Sequence of chain 1.A:
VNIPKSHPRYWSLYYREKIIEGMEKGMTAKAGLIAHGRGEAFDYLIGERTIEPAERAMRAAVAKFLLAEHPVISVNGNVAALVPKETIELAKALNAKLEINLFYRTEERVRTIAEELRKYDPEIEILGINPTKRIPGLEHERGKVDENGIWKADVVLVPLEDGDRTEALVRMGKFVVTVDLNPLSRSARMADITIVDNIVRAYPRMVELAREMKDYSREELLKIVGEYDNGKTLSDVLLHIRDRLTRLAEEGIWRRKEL

Binding-site contacts:
Ligand atom C6 contacts residue ILE200 of chain 1.A at 3.9 Å (hydrophobic).
Ligand atom O2' contacts residue ASN183 of chain 1.A at 3.1 Å (h-bond).
Ligand atom C5' contacts residue ARG39 of chain 1.A at 3.8 Å.
Ligand atom C2 contacts residue LEU182 of chain 1.A at 3.8 Å (hydrophobic).
Ligand atom C4' contacts residue ASP181 of chain 1.A at 3.8 Å.
Ligand atom N6 contacts residue ILE200 of chain 1.A at 3.9 Å.
Ligand atom C4 contacts residue LEU161 of chain 1.A at 3.5 Å (hydrophobic).
Ligand atom O2' contacts residue ASP181 of chain 1.A at 2.5 Å (salt-bridge).
Ligand atom N6 contacts residue ASN199 of chain 1.A at 3.0 Å (h-bond).
Ligand atom O2' contacts residue LEU182 of chain 1.A at 3.6 Å (h-bond).
Ligand atom O4' contacts residue ASP181 of chain 1.A at 3.8 Å.
Ligand atom N1 contacts residue ASP198 of chain 1.A at 4.0 Å.
Ligand atom N1 contacts residue LEU161 of chain 1.A at 3.9 Å.
Ligand atom N3 contacts residue LEU182 of chain 1.A at 3.3 Å (h-bond).
Ligand atom C8 contacts residue GLY40 of chain 1.A at 3.5 Å.
Ligand atom O3' contacts residue ASN183 of chain 1.A at 3.7 Å.
Ligand atom C2' contacts residue ASP181 of chain 1.A at 3.2 Å.
Ligand atom O4' contacts residue LEU161 of chain 1.A at 3.6 Å.
Ligand atom C3' contacts residue ASP181 of chain 1.A at 3.5 Å.
Ligand atom N1 contacts residue ASN199 of chain 1.A at 3.4 Å.
Ligand atom N3 contacts residue LEU161 of chain 1.A at 3.5 Å.
Ligand atom C2 contacts residue ILE200 of chain 1.A at 3.4 Å (hydrophobic).
Ligand atom O3' contacts residue ASP181 of chain 1.A at 3.1 Å (salt-bridge).
Ligand atom N9 contacts residue GLY40 of chain 1.A at 3.8 Å.
Ligand atom C6 contacts residue ASN199 of chain 1.A at 3.6 Å.
Ligand atom C2' contacts residue GLY40 of chain 1.A at 3.9 Å.
Ligand atom C2 contacts residue ASN199 of chain 1.A at 3.8 Å.
Ligand atom N1 contacts residue LEU182 of chain 1.A at 3.7 Å.
Ligand atom N7 contacts residue GLY40 of chain 1.A at 3.7 Å.
Ligand atom C2 contacts residue ASP198 of chain 1.A at 3.4 Å.
Ligand atom C5 contacts residue LEU161 of chain 1.A at 3.7 Å (hydrophobic).
Ligand atom N9 contacts residue LEU161 of chain 1.A at 3.7 Å.
Ligand atom N7 contacts residue ALA36 of chain 1.A at 3.8 Å.
Ligand atom N1 contacts residue ILE200 of chain 1.A at 2.9 Å (h-bond).
Ligand atom C6 contacts residue LEU182 of chain 1.A at 3.9 Å (hydrophobic).
Ligand atom C1' contacts residue ASP181 of chain 1.A at 3.2 Å.
Ligand atom C2 contacts residue LEU161 of chain 1.A at 3.5 Å (hydrophobic).
Ligand atom O5' contacts residue LEU161 of chain 1.A at 3.5 Å (h-bond).
Ligand atom N3 contacts residue ASP181 of chain 1.A at 3.8 Å.
Ligand atom C8 contacts residue ALA36 of chain 1.A at 3.2 Å (hydrophobic).

The small molecule below binds the protein below.
Small molecule (SMILES): Nc1ncnc2c1ncn2[C@@H]1O[C@H](CO)[C@@H](O)[C@H]1O